Binding-site contacts:
Ligand atom C17 contacts residue VAL91 of chain 1.A at 4.0 Å (hydrophobic).
Ligand atom F82 contacts residue VAL91 of chain 1.A at 3.2 Å.
Ligand atom C17 contacts residue PHE158 of chain 1.A at 3.8 Å (hydrophobic).
Ligand atom C04 contacts residue PHE158 of chain 1.A at 3.5 Å (hydrophobic).
Ligand atom C03 contacts residue HIS153 of chain 1.A at 4.1 Å.
Ligand atom O09 contacts residue ARG157 of chain 1.A at 4.0 Å.
Ligand atom C23 contacts residue PHE158 of chain 1.A at 4.0 Å (hydrophobic).
Ligand atom C07 contacts residue THR246 of chain 1.A at 3.4 Å.
Ligand atom C04 contacts residue HIS153 of chain 1.A at 3.5 Å.
Ligand atom C23 contacts residue VAL91 of chain 1.A at 3.4 Å (hydrophobic).
Ligand atom C06 contacts residue MET156 of chain 1.A at 3.7 Å (hydrophobic).
Ligand atom C14 contacts residue MET141 of chain 1.A at 3.9 Å (hydrophobic).
Ligand atom F83 contacts residue VAL91 of chain 1.A at 3.5 Å.
Ligand atom C21 contacts residue GLN150 of chain 1.A at 3.7 Å.
Ligand atom C08 contacts residue VAL91 of chain 1.A at 3.7 Å (hydrophobic).
Ligand atom C20 contacts residue SIN1 of chain 1.E at 3.9 Å.
Ligand atom O18 contacts residue ASN89 of chain 1.A at 3.4 Å (h-bond).
Ligand atom F82 contacts residue GLN150 of chain 1.A at 3.6 Å.
Ligand atom C20 contacts residue LEU92 of chain 1.A at 4.1 Å (hydrophobic).
Ligand atom C19 contacts residue HIS153 of chain 1.A at 3.7 Å.
Ligand atom C21 contacts residue VAL91 of chain 1.A at 3.3 Å (hydrophobic).
Ligand atom C04 contacts residue VAL91 of chain 1.A at 4.0 Å (hydrophobic).
Ligand atom F83 contacts residue PRO151 of chain 1.A at 3.7 Å.
Ligand atom O09 contacts residue MET156 of chain 1.A at 3.1 Å (h-bond).
Ligand atom C17 contacts residue ILE292 of chain 1.B at 3.9 Å (hydrophobic).
Ligand atom N10 contacts residue MET156 of chain 1.A at 4.0 Å.
Ligand atom C03 contacts residue ASP155 of chain 1.A at 3.9 Å.
Ligand atom C15 contacts residue LEU98 of chain 1.A at 3.7 Å (hydrophobic).
Ligand atom C20 contacts residue GLN150 of chain 1.A at 4.0 Å.
Ligand atom C08 contacts residue GLN150 of chain 1.A at 3.8 Å.
Ligand atom N10 contacts residue ASP155 of chain 1.A at 4.1 Å.
Ligand atom C14 contacts residue LEU98 of chain 1.A at 3.8 Å (hydrophobic).
Ligand atom C05 contacts residue GLN150 of chain 1.A at 3.0 Å.
Ligand atom F81 contacts residue PRO151 of chain 1.A at 3.5 Å.
Ligand atom C05 contacts residue LEU92 of chain 1.A at 3.8 Å (hydrophobic).
Ligand atom C20 contacts residue HIS153 of chain 1.A at 4.1 Å.
Ligand atom C23 contacts residue HIS153 of chain 1.A at 3.8 Å.
Ligand atom F81 contacts residue GLN150 of chain 1.A at 3.1 Å.
Ligand atom O18 contacts residue LEU92 of chain 1.A at 4.0 Å.
Ligand atom C05 contacts residue VAL91 of chain 1.A at 3.9 Å (hydrophobic).

Sequence of chain 1.B:
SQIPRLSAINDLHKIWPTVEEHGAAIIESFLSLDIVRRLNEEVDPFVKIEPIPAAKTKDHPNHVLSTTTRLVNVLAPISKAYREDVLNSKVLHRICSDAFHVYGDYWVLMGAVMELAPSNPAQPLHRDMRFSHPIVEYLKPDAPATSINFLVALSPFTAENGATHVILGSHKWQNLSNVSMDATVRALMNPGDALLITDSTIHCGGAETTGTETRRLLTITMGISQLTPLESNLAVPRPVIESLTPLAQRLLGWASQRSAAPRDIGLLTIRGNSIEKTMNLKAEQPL

The small molecule below binds the protein below.
Small molecule (SMILES): CN1C(=O)c2ccccc2NC(=O)/C1=C/c1ccc(C(F)(F)F)cc1

Sequence of chain 1.A:
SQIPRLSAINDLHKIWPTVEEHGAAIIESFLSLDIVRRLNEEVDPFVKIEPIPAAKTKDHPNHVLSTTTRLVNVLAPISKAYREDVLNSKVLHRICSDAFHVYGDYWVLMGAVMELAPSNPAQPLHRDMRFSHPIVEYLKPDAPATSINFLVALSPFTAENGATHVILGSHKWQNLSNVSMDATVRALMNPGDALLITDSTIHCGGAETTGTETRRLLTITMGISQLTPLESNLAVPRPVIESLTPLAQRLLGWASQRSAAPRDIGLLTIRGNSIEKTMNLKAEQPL